Sequence of chain 1.F:
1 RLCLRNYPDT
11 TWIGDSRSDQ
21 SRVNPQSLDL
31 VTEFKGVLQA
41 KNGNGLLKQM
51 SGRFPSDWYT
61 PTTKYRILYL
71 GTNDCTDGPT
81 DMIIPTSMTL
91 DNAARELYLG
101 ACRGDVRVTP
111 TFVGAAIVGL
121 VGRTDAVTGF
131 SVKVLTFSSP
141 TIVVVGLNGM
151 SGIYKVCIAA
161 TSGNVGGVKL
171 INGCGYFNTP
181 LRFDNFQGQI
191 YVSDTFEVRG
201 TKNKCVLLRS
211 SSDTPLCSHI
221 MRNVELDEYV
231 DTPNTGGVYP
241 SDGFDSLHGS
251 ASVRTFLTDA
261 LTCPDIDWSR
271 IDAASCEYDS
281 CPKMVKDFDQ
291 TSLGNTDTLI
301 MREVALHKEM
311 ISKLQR

Binding-site contacts:
Ligand atom CH3 contacts residue VAL144 of chain 1.F at 4.2 Å (hydrophobic).
Ligand atom C7 contacts residue ARG123 of chain 1.E at 4.0 Å.
Ligand atom O8 contacts residue ASP125 of chain 1.E at 3.5 Å (salt-bridge).
Ligand atom C9 contacts residue THR124 of chain 1.E at 4.2 Å.
Ligand atom CH3 contacts residue ILE142 of chain 1.F at 4.1 Å (hydrophobic).
Ligand atom C10 contacts residue ARG123 of chain 1.E at 3.7 Å.
Ligand atom O1B contacts residue VAL144 of chain 1.F at 4.4 Å.
Ligand atom C2 contacts residue ARG182 of chain 1.F at 3.7 Å.
Ligand atom O4 contacts residue VAL144 of chain 1.F at 4.0 Å.
Ligand atom O9 contacts residue ASP125 of chain 1.E at 2.2 Å (salt-bridge).
Ligand atom O4 contacts residue ILE142 of chain 1.F at 4.2 Å.
Ligand atom CH3 contacts residue ALA116 of chain 1.F at 3.3 Å (hydrophobic).
Ligand atom C11 contacts residue GLN189 of chain 1.E at 4.0 Å.
Ligand atom C contacts residue VAL144 of chain 1.F at 3.9 Å (hydrophobic).
Ligand atom C8 contacts residue THR124 of chain 1.E at 3.4 Å.
Ligand atom C contacts residue ARG123 of chain 1.E at 4.2 Å.
Ligand atom O contacts residue VAL144 of chain 1.F at 3.6 Å.
Ligand atom C3 contacts residue ARG182 of chain 1.F at 3.3 Å.
Ligand atom C11 contacts residue ARG123 of chain 1.E at 3.9 Å.
Ligand atom C4 contacts residue VAL144 of chain 1.F at 4.1 Å (hydrophobic).
Ligand atom C1 contacts residue ARG123 of chain 1.E at 3.3 Å.
Ligand atom O2 contacts residue ARG182 of chain 1.F at 3.0 Å (salt-bridge).
Ligand atom O contacts residue ARG123 of chain 1.E at 3.0 Å (salt-bridge).
Ligand atom C4 contacts residue ARG123 of chain 1.E at 3.7 Å.
Ligand atom O1A contacts residue ARG123 of chain 1.E at 2.6 Å (salt-bridge).
Ligand atom C5 contacts residue ARG123 of chain 1.E at 3.4 Å.
Ligand atom C9 contacts residue ASP125 of chain 1.E at 3.3 Å.
Ligand atom C8 contacts residue ASP125 of chain 1.E at 3.7 Å.
Ligand atom C6 contacts residue ARG123 of chain 1.E at 3.4 Å.
Ligand atom O1B contacts residue ARG123 of chain 1.E at 2.7 Å (salt-bridge).
Ligand atom O1B contacts residue ARG182 of chain 1.F at 4.1 Å.
Ligand atom N5 contacts residue ARG123 of chain 1.E at 2.6 Å (salt-bridge).
Ligand atom O4 contacts residue ARG123 of chain 1.E at 4.3 Å.
Ligand atom N5 contacts residue THR124 of chain 1.E at 4.4 Å.
Ligand atom O contacts residue GLY122 of chain 1.E at 3.5 Å.
Ligand atom CH3 contacts residue ALA115 of chain 1.F at 3.3 Å (hydrophobic).
Ligand atom C3 contacts residue VAL144 of chain 1.F at 4.1 Å (hydrophobic).
Ligand atom C7 contacts residue THR124 of chain 1.E at 3.9 Å.
Ligand atom C contacts residue GLY122 of chain 1.E at 4.4 Å.
Ligand atom O8 contacts residue THR124 of chain 1.E at 3.9 Å.

Sequence of chain 1.E:
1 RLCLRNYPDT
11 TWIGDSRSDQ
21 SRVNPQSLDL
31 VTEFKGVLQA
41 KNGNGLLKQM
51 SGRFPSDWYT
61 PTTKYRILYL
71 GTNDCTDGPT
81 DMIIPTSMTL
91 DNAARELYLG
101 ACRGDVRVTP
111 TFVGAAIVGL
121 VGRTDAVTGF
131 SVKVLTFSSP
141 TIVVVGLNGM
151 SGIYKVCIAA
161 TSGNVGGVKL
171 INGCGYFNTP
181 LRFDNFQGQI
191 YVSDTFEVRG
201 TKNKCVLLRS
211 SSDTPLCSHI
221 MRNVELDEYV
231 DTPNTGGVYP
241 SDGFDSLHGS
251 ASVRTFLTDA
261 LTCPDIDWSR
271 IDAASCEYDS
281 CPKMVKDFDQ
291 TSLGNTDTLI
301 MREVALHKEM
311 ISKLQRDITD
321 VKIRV

A small-molecule ligand and the protein it binds are described below.
Small molecule (SMILES): CC(=O)N[C@H]1[C@H]([C@H](O)[C@@H](O)CO)O[C@@](O)(C(=O)O)C[C@@H]1OC(C)=O